Binding-site contacts:
Ligand atom C3 contacts residue ASN53 of chain 1.D at 3.8 Å.
Ligand atom O7 contacts residue PRO48 of chain 1.D at 4.4 Å.
Ligand atom N2 contacts residue LEU46 of chain 1.D at 4.0 Å.
Ligand atom C4 contacts residue ASN53 of chain 1.D at 4.2 Å.
Ligand atom N2 contacts residue ASN53 of chain 1.D at 3.0 Å (h-bond).
Ligand atom C7 contacts residue ASN53 of chain 1.D at 3.8 Å.
Ligand atom C2 contacts residue ASN53 of chain 1.D at 2.4 Å.
Ligand atom C5 contacts residue ASN53 of chain 1.D at 3.8 Å.
Ligand atom O6 contacts residue THR55 of chain 1.D at 4.3 Å.
Ligand atom O5 contacts residue ASN53 of chain 1.D at 2.4 Å (h-bond).
Ligand atom C8 contacts residue ASN53 of chain 1.D at 3.7 Å.
Ligand atom C1 contacts residue ASN53 of chain 1.D at 1.6 Å.

Sequence of chain 1.D:
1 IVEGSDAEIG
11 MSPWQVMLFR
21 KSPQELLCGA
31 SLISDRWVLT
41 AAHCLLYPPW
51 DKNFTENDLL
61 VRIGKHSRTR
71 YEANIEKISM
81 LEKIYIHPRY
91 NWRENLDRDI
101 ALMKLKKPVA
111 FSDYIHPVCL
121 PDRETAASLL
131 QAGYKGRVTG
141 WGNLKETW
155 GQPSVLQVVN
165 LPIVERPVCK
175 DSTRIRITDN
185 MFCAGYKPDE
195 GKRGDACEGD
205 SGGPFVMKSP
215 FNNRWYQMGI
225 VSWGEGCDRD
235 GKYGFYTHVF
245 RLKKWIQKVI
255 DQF

A protein and the small-molecule ligand that binds it are described below.
Small molecule (SMILES): CC(=O)N[C@@H]1[C@@H](O)[C@H](O)[C@@H](CO)O[C@H]1O